Binding-site contacts:
Ligand atom C7 contacts residue LEU161 of chain 1.A at 4.3 Å (hydrophobic).
Ligand atom O5 contacts residue THR120 of chain 1.A at 3.3 Å (h-bond).
Ligand atom C3 contacts residue ASN118 of chain 1.A at 3.8 Å.
Ligand atom C6 contacts residue PRO122 of chain 1.A at 4.5 Å (hydrophobic).
Ligand atom C6 contacts residue GLY121 of chain 1.A at 4.3 Å.
Ligand atom C6 contacts residue THR120 of chain 1.A at 4.0 Å.
Ligand atom C4 contacts residue ASN118 of chain 1.A at 4.3 Å.
Ligand atom C2 contacts residue ASN118 of chain 1.A at 2.4 Å.
Ligand atom C7 contacts residue ILE156 of chain 1.A at 4.3 Å (hydrophobic).
Ligand atom C1 contacts residue ASN118 of chain 1.A at 1.4 Å.
Ligand atom C1 contacts residue THR120 of chain 1.A at 3.5 Å.
Ligand atom O7 contacts residue ASN118 of chain 1.A at 3.3 Å (h-bond).
Ligand atom O7 contacts residue LEU161 of chain 1.A at 4.2 Å.
Ligand atom C8 contacts residue LEU161 of chain 1.A at 3.7 Å (hydrophobic).
Ligand atom O5 contacts residue ASN118 of chain 1.A at 2.4 Å (h-bond).
Ligand atom C8 contacts residue SER158 of chain 1.A at 3.8 Å.
Ligand atom C5 contacts residue ASN118 of chain 1.A at 3.7 Å.
Ligand atom C7 contacts residue ASN118 of chain 1.A at 3.2 Å.
Ligand atom N2 contacts residue ASN118 of chain 1.A at 2.8 Å (h-bond).
Ligand atom O7 contacts residue HIS220 of chain 1.A at 4.2 Å.
Ligand atom C8 contacts residue ASN118 of chain 1.A at 4.4 Å.
Ligand atom C8 contacts residue ILE156 of chain 1.A at 3.7 Å (hydrophobic).
Ligand atom C5 contacts residue GLY121 of chain 1.A at 4.5 Å.
Ligand atom C5 contacts residue THR120 of chain 1.A at 3.5 Å.
Ligand atom O7 contacts residue ILE156 of chain 1.A at 4.2 Å.

This protein binds this small molecule.
Small molecule (SMILES): CC(=O)N[C@@H]1[C@@H](O)[C@H](O)[C@@H](CO)O[C@H]1O

Sequence of chain 1.A:
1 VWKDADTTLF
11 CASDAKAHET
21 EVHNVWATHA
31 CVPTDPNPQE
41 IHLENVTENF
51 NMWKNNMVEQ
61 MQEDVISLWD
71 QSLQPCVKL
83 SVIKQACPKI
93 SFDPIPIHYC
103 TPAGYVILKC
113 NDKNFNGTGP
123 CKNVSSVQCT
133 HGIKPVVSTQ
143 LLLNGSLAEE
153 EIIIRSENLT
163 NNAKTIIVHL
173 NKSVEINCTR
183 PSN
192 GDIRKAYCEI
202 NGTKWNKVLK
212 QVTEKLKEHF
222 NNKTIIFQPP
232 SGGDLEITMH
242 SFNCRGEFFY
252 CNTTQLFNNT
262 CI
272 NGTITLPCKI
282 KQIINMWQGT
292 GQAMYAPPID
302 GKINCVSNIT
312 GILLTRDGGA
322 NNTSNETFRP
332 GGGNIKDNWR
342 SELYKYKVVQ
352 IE